Sequence of chain 3.A:
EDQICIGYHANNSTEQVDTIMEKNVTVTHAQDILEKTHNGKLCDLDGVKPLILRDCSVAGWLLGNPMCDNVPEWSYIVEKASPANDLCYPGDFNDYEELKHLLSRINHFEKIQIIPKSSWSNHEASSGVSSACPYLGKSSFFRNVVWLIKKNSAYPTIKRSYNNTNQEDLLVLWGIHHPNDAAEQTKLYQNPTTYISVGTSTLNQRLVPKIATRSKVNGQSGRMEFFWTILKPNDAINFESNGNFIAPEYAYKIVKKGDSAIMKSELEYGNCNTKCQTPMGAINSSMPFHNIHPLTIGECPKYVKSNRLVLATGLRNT

Binding-site contacts:
Ligand atom C8 contacts residue ASN36 of chain 3.A at 4.4 Å.
Ligand atom N2 contacts residue ASN36 of chain 3.A at 3.0 Å (h-bond).
Ligand atom C4 contacts residue ASN36 of chain 3.A at 4.3 Å.
Ligand atom C7 contacts residue ASN36 of chain 3.A at 3.2 Å.
Ligand atom C2 contacts residue ASN36 of chain 3.A at 2.5 Å.
Ligand atom C1 contacts residue ASN36 of chain 3.A at 1.4 Å.
Ligand atom O5 contacts residue GLN28 of chain 3.A at 4.3 Å.
Ligand atom C3 contacts residue ASN36 of chain 3.A at 3.9 Å.
Ligand atom O5 contacts residue ASN36 of chain 3.A at 2.5 Å (h-bond).
Ligand atom C5 contacts residue ASN36 of chain 3.A at 3.7 Å.
Ligand atom C8 contacts residue LYS35 of chain 3.A at 4.3 Å.
Ligand atom O7 contacts residue ASN36 of chain 3.A at 3.0 Å (h-bond).

A small-molecule ligand and the protein it binds are described below.
Small molecule (SMILES): CC(=O)N[C@@H]1[C@@H](O)[C@H](O)[C@@H](CO)O[C@H]1O